This small molecule binds to this protein.
Small molecule (SMILES): OC[C@H]1O[C@H](O)[C@H](O)[C@@H](O)[C@@H]1O

Binding-site contacts:
Ligand atom O4 contacts residue GAL1 of chain 1.H at 1.4 Å.